A small-molecule ligand and the protein it binds are described below.
Small molecule (SMILES): Nc1ncnc2[nH]cnc12

Binding-site contacts:
Ligand atom N3 contacts residue PHE179 of chain 2.A at 4.0 Å.
Ligand atom N9 contacts residue VAL197 of chain 2.A at 4.0 Å.
Ligand atom C4 contacts residue GLY112 of chain 2.A at 4.1 Å.
Ligand atom C8 contacts residue ASP223 of chain 2.A at 3.2 Å.
Ligand atom N1 contacts residue VAL197 of chain 2.A at 3.7 Å.
Ligand atom C8 contacts residue PHE179 of chain 2.A at 4.2 Å (hydrophobic).
Ligand atom C5 contacts residue PHE179 of chain 2.A at 3.5 Å (hydrophobic).
Ligand atom N7 contacts residue PHE179 of chain 2.A at 3.9 Å.
Ligand atom C8 contacts residue GLY112 of chain 2.A at 3.7 Å.
Ligand atom N9 contacts residue SER222 of chain 2.A at 4.2 Å.
Ligand atom N9 contacts residue ASP223 of chain 2.A at 4.3 Å.
Ligand atom C8 contacts residue VAL225 of chain 2.A at 4.5 Å (hydrophobic).
Ligand atom C8 contacts residue SER222 of chain 2.A at 4.1 Å.
Ligand atom N9 contacts residue PHE179 of chain 2.A at 4.1 Å.
Ligand atom N7 contacts residue VAL225 of chain 2.A at 3.8 Å.
Ligand atom N7 contacts residue ASP223 of chain 2.A at 3.9 Å.
Ligand atom C6 contacts residue VAL197 of chain 2.A at 4.2 Å (hydrophobic).
Ligand atom C8 contacts residue CYS111 of chain 2.A at 4.3 Å (hydrophobic).
Ligand atom C2 contacts residue PHE179 of chain 2.A at 3.8 Å (hydrophobic).
Ligand atom C6 contacts residue PHE179 of chain 2.A at 3.7 Å (hydrophobic).
Ligand atom C2 contacts residue VAL197 of chain 2.A at 3.9 Å (hydrophobic).
Ligand atom C4 contacts residue VAL197 of chain 2.A at 3.6 Å (hydrophobic).
Ligand atom N6 contacts residue PHE179 of chain 2.A at 3.3 Å (h-bond).
Ligand atom C2 contacts residue MET199 of chain 2.A at 3.4 Å (hydrophobic).
Ligand atom N3 contacts residue VAL197 of chain 2.A at 3.4 Å (h-bond).
Ligand atom C5 contacts residue VAL197 of chain 2.A at 4.4 Å (hydrophobic).
Ligand atom C4 contacts residue PHE179 of chain 2.A at 3.6 Å (hydrophobic).
Ligand atom N7 contacts residue GLY112 of chain 2.A at 4.3 Å.
Ligand atom C2 contacts residue GLU198 of chain 2.A at 3.7 Å.
Ligand atom N1 contacts residue PHE179 of chain 2.A at 3.6 Å.
Ligand atom N9 contacts residue GLY112 of chain 2.A at 3.5 Å (h-bond).
Ligand atom N1 contacts residue MET199 of chain 2.A at 4.2 Å.
Ligand atom N9 contacts residue CYS111 of chain 2.A at 4.0 Å.
Ligand atom N3 contacts residue MET199 of chain 2.A at 4.1 Å.
Ligand atom N3 contacts residue GLU198 of chain 2.A at 3.5 Å.

Sequence of chain 2.A:
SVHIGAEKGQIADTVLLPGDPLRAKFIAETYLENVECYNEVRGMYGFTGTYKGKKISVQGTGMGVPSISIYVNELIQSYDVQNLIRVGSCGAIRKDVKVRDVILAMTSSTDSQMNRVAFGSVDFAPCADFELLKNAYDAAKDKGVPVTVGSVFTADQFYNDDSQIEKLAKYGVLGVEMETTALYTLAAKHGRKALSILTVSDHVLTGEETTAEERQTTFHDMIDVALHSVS